Sequence of chain 1.I:
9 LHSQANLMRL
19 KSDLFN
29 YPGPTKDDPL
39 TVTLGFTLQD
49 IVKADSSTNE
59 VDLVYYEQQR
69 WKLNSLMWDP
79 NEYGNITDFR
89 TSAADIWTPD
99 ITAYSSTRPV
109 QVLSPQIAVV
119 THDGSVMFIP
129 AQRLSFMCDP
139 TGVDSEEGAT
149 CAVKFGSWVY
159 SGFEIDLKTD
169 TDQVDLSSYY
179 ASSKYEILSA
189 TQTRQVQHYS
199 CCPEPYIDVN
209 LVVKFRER

Binding-site contacts:
Ligand atom C51 contacts residue TYR204 of chain 1.I at 3.8 Å (hydrophobic).
Ligand atom N31 contacts residue TRP156 of chain 1.I at 2.8 Å (h-bond).
Ligand atom C8 contacts residue TYR64 of chain 1.H at 3.7 Å (hydrophobic).
Ligand atom C30 contacts residue TYR102 of chain 1.I at 3.5 Å (hydrophobic).
Ligand atom O1 contacts residue SER176 of chain 1.H at 2.8 Å (h-bond).
Ligand atom C53 contacts residue VAL117 of chain 1.H at 3.9 Å (hydrophobic).
Ligand atom C34 contacts residue TRP156 of chain 1.I at 3.4 Å (hydrophobic).
Ligand atom C53 contacts residue ARG88 of chain 1.H at 3.9 Å.
Ligand atom O66 contacts residue ASP173 of chain 1.H at 3.6 Å (salt-bridge).
Ligand atom C49 contacts residue VAL157 of chain 1.I at 3.6 Å (hydrophobic).
Ligand atom C13 contacts residue TYR64 of chain 1.H at 3.7 Å (hydrophobic).
Ligand atom C37 contacts residue ILE127 of chain 1.H at 3.9 Å (hydrophobic).
Ligand atom C33 contacts residue TRP156 of chain 1.I at 3.6 Å (hydrophobic).
Ligand atom C67 contacts residue THR45 of chain 1.H at 3.4 Å.
Ligand atom O52 contacts residue TYR204 of chain 1.I at 2.7 Å (h-bond).
Ligand atom C35 contacts residue ILE127 of chain 1.H at 3.9 Å (hydrophobic).
Ligand atom C32 contacts residue TRP156 of chain 1.I at 3.9 Å (hydrophobic).
Ligand atom C9 contacts residue TYR64 of chain 1.H at 3.5 Å (hydrophobic).
Ligand atom C2 contacts residue SER176 of chain 1.H at 3.8 Å.
Ligand atom C50 contacts residue VAL157 of chain 1.I at 3.4 Å (hydrophobic).
Ligand atom C10 contacts residue TRP156 of chain 1.I at 3.6 Å (hydrophobic).
Ligand atom C6 contacts residue TYR204 of chain 1.I at 3.6 Å (hydrophobic).
Ligand atom C22 contacts residue TYR204 of chain 1.I at 3.7 Å (hydrophobic).
Ligand atom C22 contacts residue TYR197 of chain 1.I at 3.7 Å (hydrophobic).
Ligand atom C6 contacts residue TRP156 of chain 1.I at 3.7 Å (hydrophobic).
Ligand atom C36 contacts residue ILE127 of chain 1.H at 3.6 Å (hydrophobic).
Ligand atom C64 contacts residue ILE127 of chain 1.H at 3.9 Å (hydrophobic).
Ligand atom C60 contacts residue TYR204 of chain 1.I at 3.7 Å (hydrophobic).
Ligand atom C38 contacts residue TRP156 of chain 1.I at 3.9 Å (hydrophobic).
Ligand atom C80 contacts residue TYR204 of chain 1.I at 3.4 Å (hydrophobic).
Ligand atom O44 contacts residue TYR204 of chain 1.I at 3.4 Å (h-bond).
Ligand atom C23 contacts residue TYR204 of chain 1.I at 3.8 Å (hydrophobic).
Ligand atom C60 contacts residue TYR197 of chain 1.I at 3.9 Å (hydrophobic).
Ligand atom C30 contacts residue TRP156 of chain 1.I at 3.1 Å (hydrophobic).
Ligand atom C38 contacts residue VAL157 of chain 1.I at 3.9 Å (hydrophobic).
Ligand atom C9 contacts residue TYR102 of chain 1.I at 3.6 Å (hydrophobic).
Ligand atom C35 contacts residue TRP156 of chain 1.I at 3.7 Å (hydrophobic).
Ligand atom C67 contacts residue TYR64 of chain 1.H at 3.9 Å (hydrophobic).
Ligand atom C36 contacts residue TRP156 of chain 1.I at 3.9 Å (hydrophobic).
Ligand atom C30 contacts residue SER155 of chain 1.I at 3.2 Å.

Sequence of chain 1.H:
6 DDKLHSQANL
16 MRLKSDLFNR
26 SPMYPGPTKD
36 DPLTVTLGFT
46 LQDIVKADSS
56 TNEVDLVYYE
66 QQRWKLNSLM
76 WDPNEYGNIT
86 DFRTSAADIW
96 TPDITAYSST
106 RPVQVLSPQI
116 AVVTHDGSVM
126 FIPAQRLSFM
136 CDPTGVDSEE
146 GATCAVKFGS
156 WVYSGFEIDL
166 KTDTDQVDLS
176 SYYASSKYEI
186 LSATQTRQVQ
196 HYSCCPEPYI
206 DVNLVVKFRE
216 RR

This small molecule binds to this protein.
Small molecule (SMILES): C=C1CCCC2=NC[C@H](C)[C@@H](C)C[C@@]23CCC(C(=O)O)=C[C@@H]3[C@@H]2O[C@]3(C[C@H]4CCC[C@@]5(CC[C@@]6(O[C@@H](CC[C@@]6(C)O)C1)O5)O4)C[C@@H](C)[C@@H](O)[C@H]2O3